Sequence of chain 1.A:
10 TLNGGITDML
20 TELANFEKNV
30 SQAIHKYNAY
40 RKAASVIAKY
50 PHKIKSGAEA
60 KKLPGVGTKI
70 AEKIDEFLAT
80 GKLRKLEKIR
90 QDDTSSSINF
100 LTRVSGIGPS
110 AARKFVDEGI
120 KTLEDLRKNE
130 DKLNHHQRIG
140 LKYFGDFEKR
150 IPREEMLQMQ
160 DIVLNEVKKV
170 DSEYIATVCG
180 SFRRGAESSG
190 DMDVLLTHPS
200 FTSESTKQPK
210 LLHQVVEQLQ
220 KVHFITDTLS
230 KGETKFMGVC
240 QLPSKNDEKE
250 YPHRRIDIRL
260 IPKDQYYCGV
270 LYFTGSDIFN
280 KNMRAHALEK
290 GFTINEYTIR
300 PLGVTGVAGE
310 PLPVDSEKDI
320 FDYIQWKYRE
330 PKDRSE

Binding-site contacts:
Ligand atom O3' contacts residue GLY66 of chain 1.A at 4.0 Å.
Ligand atom O5' contacts residue GLY66 of chain 1.A at 3.6 Å (h-bond).
Ligand atom C3' contacts residue LYS68 of chain 1.A at 3.9 Å.
Ligand atom N7 contacts residue LYS35 of chain 1.A at 4.0 Å.
Ligand atom C6 contacts residue HIS34 of chain 1.A at 4.0 Å.
Ligand atom O3' contacts residue GLY64 of chain 1.A at 3.5 Å.
Ligand atom O4' contacts residue ALA38 of chain 1.A at 3.8 Å.
Ligand atom OP2 contacts residue VAL65 of chain 1.A at 3.9 Å.
Ligand atom OP2 contacts residue LYS68 of chain 1.A at 3.0 Å (salt-bridge).
Ligand atom OP1 contacts residue LEU62 of chain 1.A at 3.7 Å.
Ligand atom C4' contacts residue QPJ1 of chain 1.E at 4.0 Å.
Ligand atom O3' contacts residue VAL65 of chain 1.A at 3.8 Å.
Ligand atom C8 contacts residue LYS35 of chain 1.A at 3.9 Å.
Ligand atom P contacts residue GLY64 of chain 1.A at 3.9 Å.
Ligand atom O3' contacts residue ILE69 of chain 1.A at 3.6 Å.
Ligand atom P contacts residue LYS68 of chain 1.A at 3.8 Å.
Ligand atom OP2 contacts residue THR67 of chain 1.A at 3.6 Å.
Ligand atom C5' contacts residue GLY66 of chain 1.A at 3.6 Å.
Ligand atom C8 contacts residue QPJ1 of chain 1.E at 3.9 Å.
Ligand atom O6 contacts residue HIS34 of chain 1.A at 3.8 Å.
Ligand atom O5' contacts residue QPJ1 of chain 1.E at 1.5 Å.
Ligand atom C5' contacts residue QPJ1 of chain 1.E at 2.7 Å.
Ligand atom OP2 contacts residue GLY66 of chain 1.A at 3.9 Å.
Ligand atom C4' contacts residue GLY64 of chain 1.A at 3.4 Å.
Ligand atom N3 contacts residue ALA38 of chain 1.A at 3.6 Å.
Ligand atom OP1 contacts residue PRO63 of chain 1.A at 3.8 Å.
Ligand atom N1 contacts residue HIS34 of chain 1.A at 3.8 Å.
Ligand atom OP1 contacts residue GLY66 of chain 1.A at 2.8 Å (h-bond).
Ligand atom OP1 contacts residue ILE69 of chain 1.A at 3.0 Å (h-bond).
Ligand atom OP2 contacts residue GLY66 of chain 1.A at 3.6 Å.
Ligand atom OP1 contacts residue GLY64 of chain 1.A at 3.0 Å (h-bond).
Ligand atom OP1 contacts residue THR67 of chain 1.A at 3.7 Å.
Ligand atom P contacts residue ILE69 of chain 1.A at 3.9 Å.
Ligand atom C5' contacts residue TYR39 of chain 1.A at 3.4 Å (hydrophobic).
Ligand atom OP1 contacts residue VAL65 of chain 1.A at 3.5 Å (h-bond).
Ligand atom C5' contacts residue GLY64 of chain 1.A at 3.4 Å.
Ligand atom OP1 contacts residue LYS68 of chain 1.A at 3.6 Å (salt-bridge).
Ligand atom P contacts residue GLY66 of chain 1.A at 3.7 Å.
Ligand atom C5' contacts residue GLY64 of chain 1.A at 4.0 Å.
Ligand atom C3' contacts residue GLY66 of chain 1.A at 3.8 Å.

The small molecule below binds the protein below.
Small molecule (SMILES): Cc1cn([C@H]2C[C@H](O[P](=O)(O)OC[C@H]3O[C@@H](n4ccc(N)nc4=O)C[C@@H]3O[P](=O)(O)OC[C@H]3O[C@@H](n4cnc5c(=O)nc(N)[nH]c54)C[C@@H]3O[P](=O)(O)OC[C@H]3O[C@@H](n4cnc5c(=O)nc(N)[nH]c54)C[C@@H]3O)[C@@H](CO[P](=O)(O)O[C@H]3C[C@H](n4cnc5c(=O)nc(N)[nH]c54)O[C@@H]3CO)O2)c(=O)[nH]c1=O